Binding-site contacts:
Ligand atom C7 contacts residue LYS255 of chain 1.A at 4.2 Å.
Ligand atom C6 contacts residue ASN44 of chain 1.A at 4.0 Å.
Ligand atom C7 contacts residue GLN251 of chain 1.A at 3.9 Å.
Ligand atom C1 contacts residue ASN44 of chain 1.A at 3.4 Å.
Ligand atom O6 contacts residue ASP43 of chain 1.A at 2.6 Å (salt-bridge).
Ligand atom O3 contacts residue EDO1 of chain 1.U at 3.3 Å.
Ligand atom O3 contacts residue GLN251 of chain 1.A at 3.2 Å (h-bond).
Ligand atom C7 contacts residue ASN253 of chain 1.A at 3.5 Å.
Ligand atom C2 contacts residue LYS255 of chain 1.A at 4.1 Å.
Ligand atom O7 contacts residue LYS255 of chain 1.A at 3.5 Å.
Ligand atom C5 contacts residue ASN44 of chain 1.A at 3.8 Å.
Ligand atom C2 contacts residue ASN44 of chain 1.A at 3.6 Å.
Ligand atom O3 contacts residue LYS255 of chain 1.A at 4.1 Å.
Ligand atom O6 contacts residue ASP43 of chain 1.A at 2.9 Å (salt-bridge).
Ligand atom C6 contacts residue ASP43 of chain 1.A at 3.1 Å.
Ligand atom O5 contacts residue ASP43 of chain 1.A at 3.8 Å.
Ligand atom O4 contacts residue ASN44 of chain 1.A at 3.4 Å (h-bond).
Ligand atom C6 contacts residue PHE38 of chain 1.A at 4.2 Å (hydrophobic).
Ligand atom O4 contacts residue ASN44 of chain 1.A at 3.2 Å (h-bond).
Ligand atom O4 contacts residue EDO1 of chain 1.U at 4.2 Å.
Ligand atom C4 contacts residue GLN251 of chain 1.A at 3.7 Å.
Ligand atom O2 contacts residue LYS255 of chain 1.A at 3.5 Å.
Ligand atom C4 contacts residue ASP43 of chain 1.A at 3.5 Å.
Ligand atom C3 contacts residue GLN251 of chain 1.A at 3.9 Å.
Ligand atom C6 contacts residue ASP43 of chain 1.A at 3.6 Å.
Ligand atom O3 contacts residue ASN44 of chain 1.A at 3.1 Å (h-bond).
Ligand atom C3 contacts residue ASN44 of chain 1.A at 4.1 Å.
Ligand atom O4 contacts residue PHE38 of chain 1.A at 4.2 Å.
Ligand atom O4 contacts residue ASP43 of chain 1.A at 2.6 Å (salt-bridge).
Ligand atom C2 contacts residue GLN251 of chain 1.A at 4.2 Å.
Ligand atom O7 contacts residue ASN253 of chain 1.A at 2.8 Å (h-bond).
Ligand atom O6 contacts residue GLN32 of chain 1.A at 2.8 Å (h-bond).
Ligand atom C8 contacts residue ASN253 of chain 1.A at 3.5 Å.
Ligand atom O5 contacts residue ASN44 of chain 1.A at 3.0 Å (h-bond).
Ligand atom O4 contacts residue GLN251 of chain 1.A at 2.6 Å (h-bond).
Ligand atom C6 contacts residue GLN32 of chain 1.A at 3.3 Å.
Ligand atom C4 contacts residue ASN44 of chain 1.A at 4.0 Å.
Ligand atom C5 contacts residue ASP43 of chain 1.A at 4.2 Å.
Ligand atom O7 contacts residue GLN251 of chain 1.A at 2.8 Å (h-bond).
Ligand atom C4 contacts residue PHE38 of chain 1.A at 3.9 Å (hydrophobic).

This small molecule binds to this protein.
Small molecule (SMILES): CC(=O)N[C@H]1[C@H](O[C@H]2[C@@H](O)[C@@H](CO)O[C@H](O[C@@H]3[C@H](O)[C@@H](O)[C@H](O)O[C@@H]3CO)[C@@H]2O)O[C@H](CO)[C@H](O)[C@@H]1O

Sequence of chain 1.A:
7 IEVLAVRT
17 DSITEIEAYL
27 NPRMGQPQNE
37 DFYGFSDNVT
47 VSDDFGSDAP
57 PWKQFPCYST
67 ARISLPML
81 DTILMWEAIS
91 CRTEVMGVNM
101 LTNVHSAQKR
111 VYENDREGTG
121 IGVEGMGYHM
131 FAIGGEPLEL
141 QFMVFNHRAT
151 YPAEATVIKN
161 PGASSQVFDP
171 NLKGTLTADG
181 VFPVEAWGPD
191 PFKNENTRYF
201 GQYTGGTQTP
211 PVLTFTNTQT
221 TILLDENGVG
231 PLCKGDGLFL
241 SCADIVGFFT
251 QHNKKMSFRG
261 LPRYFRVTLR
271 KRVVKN